The protein below binds the small molecule below.
Small molecule (SMILES): NCCCN(CCn1cnc2c(=O)[nH]c(N)nc21)CCP(=O)(O)O

Binding-site contacts:
Ligand atom OAF contacts residue LEU122 of chain 1.B at 3.7 Å.
Ligand atom CAG contacts residue SO41 of chain 1.J at 2.4 Å.
Ligand atom OAD contacts residue THR124 of chain 1.B at 3.2 Å (h-bond).
Ligand atom PAX contacts residue THR124 of chain 1.B at 3.3 Å.
Ligand atom N2 contacts residue PHE172 of chain 1.B at 3.5 Å.
Ligand atom CAG contacts residue MG1 of chain 1.L at 3.0 Å.
Ligand atom C6 contacts residue LYS151 of chain 1.B at 3.7 Å.
Ligand atom N1 contacts residue VAL173 of chain 1.B at 2.6 Å (h-bond).
Ligand atom N1 contacts residue PHE172 of chain 1.B at 3.3 Å.
Ligand atom CAK contacts residue ILE121 of chain 1.B at 3.3 Å (hydrophobic).
Ligand atom C2 contacts residue PHE172 of chain 1.B at 3.4 Å (hydrophobic).
Ligand atom OAE contacts residue THR124 of chain 1.B at 2.6 Å (h-bond).
Ligand atom O6 contacts residue VAL173 of chain 1.B at 3.0 Å (h-bond).
Ligand atom C8 contacts residue ASP123 of chain 1.B at 3.4 Å.
Ligand atom OAF contacts residue THR124 of chain 1.B at 3.1 Å (h-bond).
Ligand atom N2 contacts residue ASP179 of chain 1.B at 2.8 Å (salt-bridge).
Ligand atom C5 contacts residue ILE121 of chain 1.B at 3.7 Å (hydrophobic).
Ligand atom O6 contacts residue VAL171 of chain 1.B at 3.5 Å (h-bond).
Ligand atom N2 contacts residue LEU178 of chain 1.B at 3.7 Å.
Ligand atom C6 contacts residue VAL173 of chain 1.B at 3.7 Å (hydrophobic).
Ligand atom OAF contacts residue ASP123 of chain 1.B at 2.7 Å (salt-bridge).
Ligand atom NAA contacts residue SO41 of chain 1.J at 2.7 Å (h-bond).
Ligand atom CAI contacts residue SO41 of chain 1.J at 2.8 Å.
Ligand atom C6 contacts residue ILE121 of chain 1.B at 3.7 Å (hydrophobic).
Ligand atom C2 contacts residue VAL173 of chain 1.B at 3.4 Å (hydrophobic).
Ligand atom O6 contacts residue ILE121 of chain 1.B at 3.8 Å.
Ligand atom C6 contacts residue PHE172 of chain 1.B at 3.6 Å (hydrophobic).
Ligand atom N3 contacts residue PHE172 of chain 1.B at 3.8 Å.
Ligand atom C5 contacts residue LYS151 of chain 1.B at 3.7 Å.
Ligand atom N2 contacts residue VAL173 of chain 1.B at 3.2 Å (h-bond).
Ligand atom OAD contacts residue THR127 of chain 1.B at 2.8 Å (h-bond).
Ligand atom O6 contacts residue LYS151 of chain 1.B at 3.0 Å (salt-bridge).
Ligand atom OAD contacts residue LEU126 of chain 1.B at 3.6 Å (h-bond).
Ligand atom OAF contacts residue ALA125 of chain 1.B at 2.8 Å (h-bond).
Ligand atom PAX contacts residue ASP123 of chain 1.B at 3.8 Å.
Ligand atom OAE contacts residue ASP123 of chain 1.B at 3.5 Å.
Ligand atom N7 contacts residue LYS151 of chain 1.B at 3.1 Å (salt-bridge).
Ligand atom NAA contacts residue MG1 of chain 1.L at 2.1 Å.
Ligand atom O6 contacts residue PHE172 of chain 1.B at 3.5 Å.
Ligand atom PAX contacts residue ALA125 of chain 1.B at 3.8 Å.

Sequence of chain 1.B:
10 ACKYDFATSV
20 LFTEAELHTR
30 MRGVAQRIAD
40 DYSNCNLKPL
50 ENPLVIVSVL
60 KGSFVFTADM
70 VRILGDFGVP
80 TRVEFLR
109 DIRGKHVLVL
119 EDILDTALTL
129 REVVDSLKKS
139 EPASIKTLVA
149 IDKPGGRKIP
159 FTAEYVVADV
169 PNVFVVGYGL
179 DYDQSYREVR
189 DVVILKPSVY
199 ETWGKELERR